The small molecule below binds the protein below.
Small molecule (SMILES): CC(=O)N[C@@H]1[C@@H](O)[C@H](O)[C@@H](CO)O[C@H]1O

Sequence of chain 1.B:
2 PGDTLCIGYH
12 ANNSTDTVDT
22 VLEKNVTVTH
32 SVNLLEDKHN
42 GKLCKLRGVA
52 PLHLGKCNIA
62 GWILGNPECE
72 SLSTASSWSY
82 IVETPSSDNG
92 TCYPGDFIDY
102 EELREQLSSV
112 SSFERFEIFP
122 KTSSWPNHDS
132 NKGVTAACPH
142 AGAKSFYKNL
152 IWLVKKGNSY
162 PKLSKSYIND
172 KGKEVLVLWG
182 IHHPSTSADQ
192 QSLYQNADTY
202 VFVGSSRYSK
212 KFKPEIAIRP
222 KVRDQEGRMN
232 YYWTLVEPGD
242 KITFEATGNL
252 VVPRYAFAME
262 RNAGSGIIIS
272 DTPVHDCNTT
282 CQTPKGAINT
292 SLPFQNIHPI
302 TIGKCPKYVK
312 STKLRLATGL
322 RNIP

Binding-site contacts:
Ligand atom C7 contacts residue ASN14 of chain 1.B at 3.0 Å.
Ligand atom C4 contacts residue ASN14 of chain 1.B at 4.1 Å.
Ligand atom C3 contacts residue ASN14 of chain 1.B at 3.8 Å.
Ligand atom O5 contacts residue ASN14 of chain 1.B at 2.3 Å (h-bond).
Ligand atom C2 contacts residue ASN14 of chain 1.B at 2.4 Å.
Ligand atom N2 contacts residue ASN14 of chain 1.B at 3.0 Å (h-bond).
Ligand atom C1 contacts residue ASN14 of chain 1.B at 1.4 Å.
Ligand atom C6 contacts residue ASN14 of chain 1.B at 4.5 Å.
Ligand atom C5 contacts residue ASN14 of chain 1.B at 3.6 Å.
Ligand atom C8 contacts residue ASN14 of chain 1.B at 4.4 Å.
Ligand atom O7 contacts residue ASN14 of chain 1.B at 2.5 Å (h-bond).